Sequence of chain 1.D:
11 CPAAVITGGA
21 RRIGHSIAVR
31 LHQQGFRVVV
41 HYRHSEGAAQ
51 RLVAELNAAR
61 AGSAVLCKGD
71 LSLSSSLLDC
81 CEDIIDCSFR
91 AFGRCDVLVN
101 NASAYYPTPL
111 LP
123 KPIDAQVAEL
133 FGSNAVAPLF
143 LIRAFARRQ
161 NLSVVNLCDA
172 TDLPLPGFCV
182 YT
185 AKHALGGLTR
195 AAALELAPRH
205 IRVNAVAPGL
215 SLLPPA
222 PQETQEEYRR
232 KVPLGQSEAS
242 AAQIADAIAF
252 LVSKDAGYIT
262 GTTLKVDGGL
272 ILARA

The protein below binds the small molecule below.
Small molecule (SMILES): CN(Cc1cnc2nc(N)nc(N)c2n1)c1ccc(C(=O)N[C@@H](CCC(=O)O)C(=O)O)cc1

Binding-site contacts:
Ligand atom N3 contacts residue TYR105 of chain 1.D at 3.5 Å.
Ligand atom O1 contacts residue PHE179 of chain 1.D at 3.7 Å.
Ligand atom N1 contacts residue NDP1 of chain 1.K at 2.8 Å (h-bond).
Ligand atom O contacts residue TYR229 of chain 1.D at 3.1 Å (h-bond).
Ligand atom C2 contacts residue TYR105 of chain 1.D at 3.3 Å (hydrophobic).
Ligand atom NA2 contacts residue NDP1 of chain 1.K at 3.0 Å (h-bond).
Ligand atom C14 contacts residue TYR105 of chain 1.D at 3.3 Å (hydrophobic).
Ligand atom C7 contacts residue LEU216 of chain 1.D at 3.3 Å (hydrophobic).
Ligand atom C16 contacts residue TYR105 of chain 1.D at 3.4 Å (hydrophobic).
Ligand atom C9 contacts residue NDP1 of chain 1.K at 3.2 Å.
Ligand atom C7 contacts residue NDP1 of chain 1.K at 3.7 Å.
Ligand atom C4 contacts residue NDP1 of chain 1.K at 3.7 Å.
Ligand atom N1 contacts residue TYR105 of chain 1.D at 3.7 Å.
Ligand atom C15 contacts residue TYR105 of chain 1.D at 3.2 Å (hydrophobic).
Ligand atom C4 contacts residue TYR105 of chain 1.D at 3.6 Å (hydrophobic).
Ligand atom N8 contacts residue NDP1 of chain 1.K at 3.4 Å (h-bond).
Ligand atom OE1 contacts residue MSE221 of chain 1.D at 3.4 Å.
Ligand atom C11 contacts residue TYR105 of chain 1.D at 3.6 Å (hydrophobic).
Ligand atom C16 contacts residue TYR229 of chain 1.D at 3.5 Å (hydrophobic).
Ligand atom C2 contacts residue NDP1 of chain 1.K at 3.3 Å.
Ligand atom N5 contacts residue NDP1 of chain 1.K at 3.3 Å.
Ligand atom C13 contacts residue TYR105 of chain 1.D at 3.6 Å (hydrophobic).
Ligand atom C8A contacts residue TYR105 of chain 1.D at 3.5 Å (hydrophobic).
Ligand atom C contacts residue TYR229 of chain 1.D at 3.4 Å (hydrophobic).
Ligand atom N3 contacts residue NDP1 of chain 1.K at 2.9 Å (h-bond).
Ligand atom NA2 contacts residue SER103 of chain 1.D at 2.8 Å (h-bond).
Ligand atom N5 contacts residue TYR105 of chain 1.D at 3.5 Å.
Ligand atom NA4 contacts residue TYR182 of chain 1.D at 3.0 Å (h-bond).
Ligand atom CM contacts residue LEU214 of chain 1.D at 3.4 Å (hydrophobic).
Ligand atom C16 contacts residue LEU176 of chain 1.D at 3.5 Å (hydrophobic).
Ligand atom NA2 contacts residue TYR105 of chain 1.D at 3.6 Å.
Ligand atom C6 contacts residue NDP1 of chain 1.K at 3.2 Å.
Ligand atom C4A contacts residue TYR105 of chain 1.D at 3.5 Å (hydrophobic).
Ligand atom C7 contacts residue ARG22 of chain 1.D at 3.5 Å.
Ligand atom C8A contacts residue NDP1 of chain 1.K at 3.5 Å.
Ligand atom CM contacts residue NDP1 of chain 1.K at 3.6 Å.
Ligand atom OE1 contacts residue THR225 of chain 1.D at 3.3 Å.
Ligand atom CG contacts residue TYR229 of chain 1.D at 3.2 Å (hydrophobic).
Ligand atom NA4 contacts residue TYR105 of chain 1.D at 3.6 Å.
Ligand atom N8 contacts residue ARG22 of chain 1.D at 3.3 Å (salt-bridge).